Sequence of chain 1.B:
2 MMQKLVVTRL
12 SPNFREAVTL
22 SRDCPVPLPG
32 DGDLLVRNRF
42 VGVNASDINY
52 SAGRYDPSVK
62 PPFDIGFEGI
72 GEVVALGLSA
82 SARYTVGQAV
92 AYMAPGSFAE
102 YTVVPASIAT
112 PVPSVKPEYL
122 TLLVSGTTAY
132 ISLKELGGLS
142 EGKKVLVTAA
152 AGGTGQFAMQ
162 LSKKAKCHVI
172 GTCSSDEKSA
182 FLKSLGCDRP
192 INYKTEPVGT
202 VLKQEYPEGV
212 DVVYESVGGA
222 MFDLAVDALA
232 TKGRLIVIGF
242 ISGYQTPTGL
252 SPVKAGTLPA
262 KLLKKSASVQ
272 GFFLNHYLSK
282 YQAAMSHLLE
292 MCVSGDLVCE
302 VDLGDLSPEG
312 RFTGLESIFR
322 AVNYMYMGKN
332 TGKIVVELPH

The small molecule below binds the protein below.
Small molecule (SMILES): O=C(O)Cc1ccccc1Nc1c(Cl)cccc1Cl

Binding-site contacts:
Ligand atom CL4 contacts residue NAP1 of chain 1.N at 4.0 Å.
Ligand atom CL2 contacts residue LEU275 of chain 1.B at 4.1 Å.
Ligand atom CL4 contacts residue VAL125 of chain 1.B at 3.8 Å.
Ligand atom O2 contacts residue SER47 of chain 1.B at 3.2 Å (h-bond).
Ligand atom C10 contacts residue DIF1 of chain 1.P at 4.0 Å.
Ligand atom C6 contacts residue DIF1 of chain 1.P at 3.6 Å.
Ligand atom CL4 contacts residue ASN45 of chain 1.B at 3.7 Å.
Ligand atom C10 contacts residue TYR56 of chain 1.B at 4.1 Å (hydrophobic).
Ligand atom C2 contacts residue ASN276 of chain 1.B at 4.0 Å.
Ligand atom C2 contacts residue DIF1 of chain 1.P at 4.0 Å.
Ligand atom O1 contacts residue SER47 of chain 1.B at 3.2 Å (h-bond).
Ligand atom C12 contacts residue PHE274 of chain 1.B at 3.8 Å (hydrophobic).
Ligand atom C7 contacts residue SER47 of chain 1.B at 3.8 Å.
Ligand atom C5 contacts residue PHE68 of chain 1.B at 3.8 Å (hydrophobic).
Ligand atom C9 contacts residue PHE68 of chain 1.B at 4.0 Å (hydrophobic).
Ligand atom C6 contacts residue MET94 of chain 1.B at 3.6 Å (hydrophobic).
Ligand atom C13 contacts residue SER47 of chain 1.B at 3.9 Å.
Ligand atom N1 contacts residue NAP1 of chain 1.N at 4.0 Å.
Ligand atom O1 contacts residue NAP1 of chain 1.N at 3.5 Å.
Ligand atom CL2 contacts residue PHE274 of chain 1.B at 3.2 Å.
Ligand atom C13 contacts residue PHE274 of chain 1.B at 4.1 Å (hydrophobic).
Ligand atom C11 contacts residue PHE274 of chain 1.B at 4.1 Å (hydrophobic).
Ligand atom C6 contacts residue VAL125 of chain 1.B at 4.0 Å (hydrophobic).
Ligand atom C4 contacts residue PHE68 of chain 1.B at 3.8 Å (hydrophobic).
Ligand atom C9 contacts residue DIF1 of chain 1.P at 3.9 Å.
Ligand atom C12 contacts residue SER47 of chain 1.B at 3.9 Å.
Ligand atom CL4 contacts residue PHE68 of chain 1.B at 3.7 Å.
Ligand atom C5 contacts residue VAL125 of chain 1.B at 3.6 Å (hydrophobic).
Ligand atom O2 contacts residue NAP1 of chain 1.N at 2.4 Å (h-bond).
Ligand atom C1 contacts residue ASN276 of chain 1.B at 3.5 Å.
Ligand atom C1 contacts residue DIF1 of chain 1.P at 3.5 Å.
Ligand atom C14 contacts residue NAP1 of chain 1.N at 3.4 Å.
Ligand atom O2 contacts residue TYR245 of chain 1.B at 3.4 Å (h-bond).
Ligand atom C14 contacts residue SER47 of chain 1.B at 3.1 Å.
Ligand atom C4 contacts residue VAL125 of chain 1.B at 3.9 Å (hydrophobic).
Ligand atom C13 contacts residue NAP1 of chain 1.N at 3.8 Å.
Ligand atom C7 contacts residue PHE274 of chain 1.B at 3.6 Å (hydrophobic).
Ligand atom C8 contacts residue PHE274 of chain 1.B at 3.9 Å (hydrophobic).
Ligand atom O2 contacts residue ILE239 of chain 1.B at 4.0 Å.
Ligand atom CL2 contacts residue ASN276 of chain 1.B at 3.5 Å.